Binding-site contacts:
Ligand atom C5 contacts residue XFF1 of chain 1.E at 0.6 Å.
Ligand atom C20 contacts residue XFF1 of chain 1.E at 0.5 Å.
Ligand atom O3 contacts residue CYS149 of chain 1.B at 2.6 Å (h-bond).
Ligand atom O4 contacts residue XFF1 of chain 1.E at 0.4 Å (h-bond).
Ligand atom N2 contacts residue CYS149 of chain 1.B at 2.9 Å (h-bond).
Ligand atom C12 contacts residue XFF1 of chain 1.E at 0.2 Å.
Ligand atom N2 contacts residue XFF1 of chain 1.E at 0.1 Å (h-bond).
Ligand atom N3 contacts residue XFF1 of chain 1.E at 0.4 Å (h-bond).
Ligand atom C9 contacts residue XFF1 of chain 1.E at 0.3 Å.
Ligand atom C24 contacts residue XFF1 of chain 1.E at 0.6 Å.
Ligand atom C14 contacts residue CYS149 of chain 1.B at 1.8 Å (hydrophobic).
Ligand atom O2 contacts residue XFF1 of chain 1.E at 0.6 Å (h-bond).
Ligand atom C23 contacts residue XFF1 of chain 1.E at 0.6 Å.
Ligand atom C8 contacts residue CYS149 of chain 1.B at 2.8 Å (hydrophobic).
Ligand atom C2 contacts residue XFF1 of chain 1.E at 0.3 Å.
Ligand atom N1 contacts residue XFF1 of chain 1.E at 0.2 Å (h-bond).
Ligand atom N1 contacts residue GLN193 of chain 1.B at 2.6 Å (h-bond).
Ligand atom O5 contacts residue XFF1 of chain 1.E at 0.1 Å (h-bond).
Ligand atom C21 contacts residue XFF1 of chain 1.E at 0.6 Å.
Ligand atom C6 contacts residue XFF1 of chain 1.E at 0.6 Å.
Ligand atom C11 contacts residue XFF1 of chain 1.E at 0.4 Å.
Ligand atom C14 contacts residue XFF1 of chain 1.E at 0.2 Å.
Ligand atom C18 contacts residue XFF1 of chain 1.E at 0.4 Å.
Ligand atom C16 contacts residue XFF1 of chain 1.E at 0.4 Å.
Ligand atom C8 contacts residue XFF1 of chain 1.E at 0.1 Å.
Ligand atom C4 contacts residue XFF1 of chain 1.E at 0.4 Å.
Ligand atom C1 contacts residue XFF1 of chain 1.E at 0.3 Å.
Ligand atom C22 contacts residue XFF1 of chain 1.E at 0.6 Å.
Ligand atom O1 contacts residue XFF1 of chain 1.E at 1.0 Å (h-bond).
Ligand atom S1 contacts residue XFF1 of chain 1.E at 0.6 Å (h-bond).
Ligand atom C13 contacts residue XFF1 of chain 1.E at 0.2 Å.
Ligand atom C3 contacts residue XFF1 of chain 1.E at 0.6 Å.
Ligand atom C17 contacts residue XFF1 of chain 1.E at 0.5 Å.
Ligand atom C10 contacts residue XFF1 of chain 1.E at 0.2 Å.
Ligand atom C7 contacts residue XFF1 of chain 1.E at 0.2 Å.
Ligand atom N2 contacts residue HIS168 of chain 1.B at 2.9 Å (h-bond).
Ligand atom C19 contacts residue XFF1 of chain 1.E at 0.6 Å.
Ligand atom O3 contacts residue HIS45 of chain 1.B at 2.9 Å (h-bond).
Ligand atom C15 contacts residue XFF1 of chain 1.E at 0.4 Å.
Ligand atom O3 contacts residue XFF1 of chain 1.E at 1.4 Å.

This protein binds this small molecule.
Small molecule (SMILES): CC(C)C[C@H](NC(=O)OCC(C)(C)Sc1ccccc1)C(=O)N[C@@H](C[C@@H]1CCNC1=O)[C@H](O)S(=O)(=O)O

Sequence of chain 1.B:
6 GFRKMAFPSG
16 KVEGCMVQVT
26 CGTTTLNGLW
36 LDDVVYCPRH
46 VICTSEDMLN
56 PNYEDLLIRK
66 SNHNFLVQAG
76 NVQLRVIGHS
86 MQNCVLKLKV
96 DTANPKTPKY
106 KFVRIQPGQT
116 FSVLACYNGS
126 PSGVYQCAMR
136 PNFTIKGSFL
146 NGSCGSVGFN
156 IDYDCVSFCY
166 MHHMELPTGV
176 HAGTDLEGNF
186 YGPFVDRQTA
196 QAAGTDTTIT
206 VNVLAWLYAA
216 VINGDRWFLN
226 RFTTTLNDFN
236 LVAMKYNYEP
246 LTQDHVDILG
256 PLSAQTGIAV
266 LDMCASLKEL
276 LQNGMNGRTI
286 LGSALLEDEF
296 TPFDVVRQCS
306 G